Binding-site contacts:
Ligand atom O1 contacts residue ALA209 of chain 1.F at 3.8 Å.
Ligand atom C1 contacts residue ASP212 of chain 1.F at 3.8 Å.
Ligand atom O2 contacts residue MG1 of chain 1.GA at 2.2 Å.
Ligand atom O4 contacts residue THR244 of chain 1.F at 3.4 Å (h-bond).
Ligand atom O1 contacts residue MG1 of chain 1.GA at 2.4 Å.
Ligand atom C2 contacts residue MG1 of chain 1.GA at 3.0 Å.
Ligand atom O4 contacts residue MG1 of chain 1.GA at 4.2 Å.
Ligand atom O2 contacts residue LYS186 of chain 1.F at 2.8 Å (salt-bridge).
Ligand atom O2 contacts residue ALA209 of chain 1.F at 4.1 Å.
Ligand atom O3 contacts residue GLY211 of chain 1.F at 2.8 Å (h-bond).
Ligand atom C2 contacts residue THR244 of chain 1.F at 3.9 Å.
Ligand atom O2 contacts residue GLU188 of chain 1.F at 3.2 Å (salt-bridge).
Ligand atom O4 contacts residue MET207 of chain 1.F at 4.2 Å.
Ligand atom O3 contacts residue MG1 of chain 1.GA at 4.3 Å.
Ligand atom O1 contacts residue ASP212 of chain 1.F at 2.9 Å (salt-bridge).
Ligand atom O1 contacts residue GLY211 of chain 1.F at 3.7 Å.
Ligand atom O4 contacts residue ARG87 of chain 1.F at 4.0 Å.
Ligand atom C2 contacts residue ALA209 of chain 1.F at 3.7 Å (hydrophobic).
Ligand atom O1 contacts residue GLU188 of chain 1.F at 2.9 Å (salt-bridge).
Ligand atom O4 contacts residue ALA209 of chain 1.F at 4.1 Å.
Ligand atom O3 contacts residue ALA209 of chain 1.F at 3.4 Å.
Ligand atom O4 contacts residue LYS186 of chain 1.F at 3.9 Å.
Ligand atom C1 contacts residue GLU188 of chain 1.F at 3.7 Å.
Ligand atom C1 contacts residue THR244 of chain 1.F at 3.5 Å.
Ligand atom O2 contacts residue ASP212 of chain 1.F at 4.1 Å.
Ligand atom C2 contacts residue GLU188 of chain 1.F at 3.9 Å.
Ligand atom O3 contacts residue ASP212 of chain 1.F at 3.9 Å.
Ligand atom O4 contacts residue MET276 of chain 1.F at 4.2 Å.
Ligand atom C1 contacts residue ALA209 of chain 1.F at 3.6 Å (hydrophobic).
Ligand atom C1 contacts residue ARG210 of chain 1.F at 4.3 Å.
Ligand atom C2 contacts residue LYS186 of chain 1.F at 3.7 Å.
Ligand atom O3 contacts residue THR244 of chain 1.F at 2.6 Å (h-bond).
Ligand atom O3 contacts residue ARG210 of chain 1.F at 3.5 Å (salt-bridge).
Ligand atom C1 contacts residue GLY211 of chain 1.F at 3.6 Å.
Ligand atom C1 contacts residue MG1 of chain 1.GA at 3.1 Å.

Sequence of chain 1.F:
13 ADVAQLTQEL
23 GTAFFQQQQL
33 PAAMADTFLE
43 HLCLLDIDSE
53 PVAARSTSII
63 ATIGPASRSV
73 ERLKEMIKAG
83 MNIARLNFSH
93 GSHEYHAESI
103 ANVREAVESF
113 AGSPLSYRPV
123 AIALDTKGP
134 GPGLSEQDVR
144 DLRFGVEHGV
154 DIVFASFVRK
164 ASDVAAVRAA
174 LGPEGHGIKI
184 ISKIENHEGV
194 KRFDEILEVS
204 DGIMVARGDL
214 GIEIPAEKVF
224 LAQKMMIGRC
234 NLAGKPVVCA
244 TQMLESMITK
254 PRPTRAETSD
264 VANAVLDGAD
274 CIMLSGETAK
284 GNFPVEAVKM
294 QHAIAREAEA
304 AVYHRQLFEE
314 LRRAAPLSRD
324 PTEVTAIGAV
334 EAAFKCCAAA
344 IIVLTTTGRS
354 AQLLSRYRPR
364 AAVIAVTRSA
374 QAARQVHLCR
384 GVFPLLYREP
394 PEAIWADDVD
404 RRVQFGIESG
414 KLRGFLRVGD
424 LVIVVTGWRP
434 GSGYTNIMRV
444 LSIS

A small-molecule ligand and the protein it binds are described below.
Small molecule (SMILES): O=C([O-])C(=O)[O-]